Binding-site contacts:
Ligand atom C3 contacts residue ASN279 of chain 1.A at 3.8 Å.
Ligand atom C4 contacts residue ASN279 of chain 1.A at 4.2 Å.
Ligand atom C7 contacts residue GLU278 of chain 1.A at 4.0 Å.
Ligand atom C1 contacts residue ASN279 of chain 1.A at 1.4 Å.
Ligand atom O5 contacts residue ASN279 of chain 1.A at 2.4 Å (h-bond).
Ligand atom C7 contacts residue ASN277 of chain 1.A at 4.5 Å.
Ligand atom O5 contacts residue LYS555 of chain 1.C at 4.1 Å.
Ligand atom O7 contacts residue GLU278 of chain 1.A at 2.9 Å (salt-bridge).
Ligand atom N2 contacts residue ASN279 of chain 1.A at 2.9 Å (h-bond).
Ligand atom O7 contacts residue ASN279 of chain 1.A at 3.8 Å.
Ligand atom C7 contacts residue ASN279 of chain 1.A at 3.5 Å.
Ligand atom C8 contacts residue ASN277 of chain 1.A at 3.8 Å.
Ligand atom C2 contacts residue ASN279 of chain 1.A at 2.5 Å.
Ligand atom C6 contacts residue LYS555 of chain 1.C at 4.3 Å.
Ligand atom C5 contacts residue ASN279 of chain 1.A at 3.7 Å.
Ligand atom O6 contacts residue LYS555 of chain 1.C at 3.1 Å (salt-bridge).

Sequence of chain 1.A:
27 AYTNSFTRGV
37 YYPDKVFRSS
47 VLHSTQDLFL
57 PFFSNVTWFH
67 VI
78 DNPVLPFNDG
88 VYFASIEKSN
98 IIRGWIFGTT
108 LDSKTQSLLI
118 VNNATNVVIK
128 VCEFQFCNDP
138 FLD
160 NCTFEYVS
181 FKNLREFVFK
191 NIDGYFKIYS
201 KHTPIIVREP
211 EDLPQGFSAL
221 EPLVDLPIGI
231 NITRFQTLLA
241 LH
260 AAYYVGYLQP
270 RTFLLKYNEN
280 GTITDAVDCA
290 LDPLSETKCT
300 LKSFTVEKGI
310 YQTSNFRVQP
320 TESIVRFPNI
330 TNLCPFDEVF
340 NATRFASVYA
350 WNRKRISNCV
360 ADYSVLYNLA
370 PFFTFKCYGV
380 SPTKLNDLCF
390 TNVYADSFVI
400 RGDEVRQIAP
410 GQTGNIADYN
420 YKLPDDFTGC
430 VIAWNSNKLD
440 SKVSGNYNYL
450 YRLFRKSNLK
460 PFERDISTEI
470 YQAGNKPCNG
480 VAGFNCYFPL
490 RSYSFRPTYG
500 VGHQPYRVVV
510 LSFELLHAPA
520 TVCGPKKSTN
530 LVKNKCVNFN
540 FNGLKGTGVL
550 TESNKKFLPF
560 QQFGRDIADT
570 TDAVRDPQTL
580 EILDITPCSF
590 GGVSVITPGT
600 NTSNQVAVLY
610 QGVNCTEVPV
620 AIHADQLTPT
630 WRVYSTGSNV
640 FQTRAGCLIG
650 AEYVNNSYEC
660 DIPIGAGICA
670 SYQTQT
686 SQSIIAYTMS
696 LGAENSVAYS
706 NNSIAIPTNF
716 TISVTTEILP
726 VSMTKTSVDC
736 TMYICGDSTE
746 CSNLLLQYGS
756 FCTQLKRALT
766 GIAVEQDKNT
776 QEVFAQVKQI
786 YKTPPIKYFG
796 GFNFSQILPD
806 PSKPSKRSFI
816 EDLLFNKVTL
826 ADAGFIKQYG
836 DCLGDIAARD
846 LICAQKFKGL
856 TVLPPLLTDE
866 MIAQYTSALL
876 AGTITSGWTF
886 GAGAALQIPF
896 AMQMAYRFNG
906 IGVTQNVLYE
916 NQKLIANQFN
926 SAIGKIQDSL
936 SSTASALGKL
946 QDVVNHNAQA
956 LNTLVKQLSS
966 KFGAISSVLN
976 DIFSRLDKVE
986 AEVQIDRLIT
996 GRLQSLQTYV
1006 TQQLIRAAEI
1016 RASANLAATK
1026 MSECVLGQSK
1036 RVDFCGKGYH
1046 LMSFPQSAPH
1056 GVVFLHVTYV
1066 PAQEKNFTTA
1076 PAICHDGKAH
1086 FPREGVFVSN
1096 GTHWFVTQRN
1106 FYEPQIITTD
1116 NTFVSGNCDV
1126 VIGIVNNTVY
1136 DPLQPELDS

A protein and the small-molecule ligand that binds it are described below.
Small molecule (SMILES): CC(=O)N[C@H]1[C@H](O[C@H]2[C@H](O)[C@@H](NC(C)=O)CO[C@@H]2CO)O[C@H](CO)[C@@H](O)[C@@H]1O

Sequence of chain 1.C:
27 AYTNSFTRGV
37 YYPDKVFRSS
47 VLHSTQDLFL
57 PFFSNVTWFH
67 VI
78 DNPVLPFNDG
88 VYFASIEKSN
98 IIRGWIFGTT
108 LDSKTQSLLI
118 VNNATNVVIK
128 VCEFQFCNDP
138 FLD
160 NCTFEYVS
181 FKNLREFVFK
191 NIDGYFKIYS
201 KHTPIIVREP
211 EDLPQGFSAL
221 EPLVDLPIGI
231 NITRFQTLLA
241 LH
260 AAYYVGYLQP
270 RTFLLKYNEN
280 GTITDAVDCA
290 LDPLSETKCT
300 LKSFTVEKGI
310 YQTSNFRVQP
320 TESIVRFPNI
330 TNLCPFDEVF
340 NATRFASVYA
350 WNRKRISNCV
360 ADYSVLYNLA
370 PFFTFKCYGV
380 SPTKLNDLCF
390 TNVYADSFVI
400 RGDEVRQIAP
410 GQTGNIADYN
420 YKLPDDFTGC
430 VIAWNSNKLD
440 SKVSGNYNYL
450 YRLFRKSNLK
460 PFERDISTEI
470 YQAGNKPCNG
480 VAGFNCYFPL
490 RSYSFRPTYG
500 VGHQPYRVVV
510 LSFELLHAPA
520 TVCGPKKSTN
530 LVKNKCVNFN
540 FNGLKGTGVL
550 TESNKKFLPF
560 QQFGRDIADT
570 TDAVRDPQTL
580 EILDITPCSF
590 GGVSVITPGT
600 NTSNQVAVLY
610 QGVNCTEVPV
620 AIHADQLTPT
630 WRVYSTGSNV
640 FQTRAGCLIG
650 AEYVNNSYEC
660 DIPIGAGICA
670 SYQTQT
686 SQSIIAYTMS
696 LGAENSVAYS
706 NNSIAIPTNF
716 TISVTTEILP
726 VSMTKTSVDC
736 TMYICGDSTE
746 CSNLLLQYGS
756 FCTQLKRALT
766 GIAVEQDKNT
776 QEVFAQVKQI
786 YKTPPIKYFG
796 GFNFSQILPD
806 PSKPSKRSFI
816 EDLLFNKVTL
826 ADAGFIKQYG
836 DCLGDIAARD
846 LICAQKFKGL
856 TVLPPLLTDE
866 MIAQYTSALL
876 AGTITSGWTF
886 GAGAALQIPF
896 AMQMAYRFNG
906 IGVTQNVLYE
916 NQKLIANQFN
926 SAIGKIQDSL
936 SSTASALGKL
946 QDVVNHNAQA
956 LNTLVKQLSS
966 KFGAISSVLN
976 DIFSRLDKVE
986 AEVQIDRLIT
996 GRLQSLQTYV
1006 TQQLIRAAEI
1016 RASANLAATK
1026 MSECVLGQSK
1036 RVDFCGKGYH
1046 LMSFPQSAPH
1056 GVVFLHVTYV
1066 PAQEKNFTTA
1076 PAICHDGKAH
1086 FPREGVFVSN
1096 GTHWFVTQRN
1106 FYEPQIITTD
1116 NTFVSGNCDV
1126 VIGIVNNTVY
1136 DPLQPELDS